Sequence of chain 1.C:
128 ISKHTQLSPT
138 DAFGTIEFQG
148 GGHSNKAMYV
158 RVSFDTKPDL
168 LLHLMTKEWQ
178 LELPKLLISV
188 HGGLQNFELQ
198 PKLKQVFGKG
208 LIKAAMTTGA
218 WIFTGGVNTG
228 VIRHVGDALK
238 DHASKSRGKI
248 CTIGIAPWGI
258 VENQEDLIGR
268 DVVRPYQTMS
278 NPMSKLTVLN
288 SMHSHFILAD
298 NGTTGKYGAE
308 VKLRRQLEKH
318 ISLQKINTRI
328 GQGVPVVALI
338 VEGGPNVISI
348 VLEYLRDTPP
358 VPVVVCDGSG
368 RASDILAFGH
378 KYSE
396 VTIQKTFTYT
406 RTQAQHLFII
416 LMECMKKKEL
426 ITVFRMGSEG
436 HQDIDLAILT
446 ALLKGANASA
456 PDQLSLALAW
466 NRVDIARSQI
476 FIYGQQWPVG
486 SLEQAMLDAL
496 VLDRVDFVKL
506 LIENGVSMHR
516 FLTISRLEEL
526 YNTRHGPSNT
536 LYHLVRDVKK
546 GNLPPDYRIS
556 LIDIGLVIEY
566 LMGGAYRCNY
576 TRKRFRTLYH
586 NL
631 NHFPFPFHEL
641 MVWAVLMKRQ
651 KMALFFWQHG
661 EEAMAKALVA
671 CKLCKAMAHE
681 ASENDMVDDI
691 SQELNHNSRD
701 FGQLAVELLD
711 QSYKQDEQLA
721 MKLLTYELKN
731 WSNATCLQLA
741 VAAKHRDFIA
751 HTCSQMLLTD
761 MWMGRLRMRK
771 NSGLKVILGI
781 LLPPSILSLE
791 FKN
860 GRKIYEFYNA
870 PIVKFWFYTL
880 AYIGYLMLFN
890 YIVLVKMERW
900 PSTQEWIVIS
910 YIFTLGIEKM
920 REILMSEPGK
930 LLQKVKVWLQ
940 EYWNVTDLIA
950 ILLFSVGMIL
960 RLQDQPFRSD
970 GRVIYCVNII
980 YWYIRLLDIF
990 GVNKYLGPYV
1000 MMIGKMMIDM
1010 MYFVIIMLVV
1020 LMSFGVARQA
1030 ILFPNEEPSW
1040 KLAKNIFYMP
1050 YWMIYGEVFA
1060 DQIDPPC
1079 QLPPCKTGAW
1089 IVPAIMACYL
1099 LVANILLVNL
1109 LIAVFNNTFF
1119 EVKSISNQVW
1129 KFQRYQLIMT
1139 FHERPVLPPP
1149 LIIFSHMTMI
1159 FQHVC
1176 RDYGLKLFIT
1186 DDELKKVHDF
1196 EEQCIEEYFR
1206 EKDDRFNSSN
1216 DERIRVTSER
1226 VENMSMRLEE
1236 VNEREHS

Binding-site contacts:
Ligand atom C14 contacts residue SER1038 of chain 1.C at 3.1 Å.
Ligand atom C79 contacts residue ASN889 of chain 1.E at 3.3 Å.
Ligand atom C16 contacts residue SER1038 of chain 1.C at 4.2 Å.
Ligand atom C09 contacts residue TYR890 of chain 1.E at 4.3 Å (hydrophobic).
Ligand atom C19 contacts residue TYR890 of chain 1.E at 3.6 Å (hydrophobic).
Ligand atom C21 contacts residue SER1038 of chain 1.C at 4.5 Å.
Ligand atom C07 contacts residue TRP1039 of chain 1.C at 4.4 Å (hydrophobic).
Ligand atom O25 contacts residue SER1038 of chain 1.C at 4.0 Å.
Ligand atom O25 contacts residue PRO1037 of chain 1.C at 3.8 Å.
Ligand atom C16 contacts residue TRP1039 of chain 1.C at 4.0 Å (hydrophobic).
Ligand atom C12 contacts residue TRP1039 of chain 1.C at 3.7 Å (hydrophobic).
Ligand atom C08 contacts residue TYR890 of chain 1.E at 4.3 Å (hydrophobic).
Ligand atom C78 contacts residue TYR982 of chain 1.E at 4.3 Å (hydrophobic).
Ligand atom C75 contacts residue MET886 of chain 1.E at 3.2 Å (hydrophobic).
Ligand atom C75 contacts residue TYR890 of chain 1.E at 4.3 Å (hydrophobic).
Ligand atom C81 contacts residue TYR982 of chain 1.E at 4.0 Å (hydrophobic).
Ligand atom C23 contacts residue PRO1037 of chain 1.C at 4.3 Å (hydrophobic).
Ligand atom O80 contacts residue ASN889 of chain 1.E at 3.7 Å.
Ligand atom C24 contacts residue SER1038 of chain 1.C at 3.9 Å.
Ligand atom C13 contacts residue SER1038 of chain 1.C at 4.3 Å.
Ligand atom C13 contacts residue TRP1039 of chain 1.C at 4.4 Å (hydrophobic).
Ligand atom C05 contacts residue ALA1042 of chain 1.C at 3.9 Å (hydrophobic).
Ligand atom C15 contacts residue LEU1041 of chain 1.C at 4.3 Å (hydrophobic).
Ligand atom C79 contacts residue TYR982 of chain 1.E at 3.5 Å (hydrophobic).
Ligand atom C17 contacts residue PRO1037 of chain 1.C at 3.9 Å (hydrophobic).
Ligand atom C24 contacts residue PRO1037 of chain 1.C at 3.8 Å (hydrophobic).
Ligand atom C75 contacts residue ASN889 of chain 1.E at 3.7 Å.
Ligand atom C26 contacts residue SER1038 of chain 1.C at 4.0 Å.
Ligand atom C15 contacts residue SER1038 of chain 1.C at 3.7 Å.
Ligand atom C21 contacts residue PRO1037 of chain 1.C at 3.5 Å (hydrophobic).
Ligand atom C10 contacts residue TYR890 of chain 1.E at 4.1 Å (hydrophobic).
Ligand atom C14 contacts residue TRP1039 of chain 1.C at 4.0 Å (hydrophobic).

A small-molecule ligand and the protein it binds are described below.
Small molecule (SMILES): COCC(CCO[C@H]1CC[C@@]2(C)C(=CC[C@H]3[C@@H]4C[C@@H]5O[C@]6(CC[C@@H](C)CO6)[C@@H](C)[C@@H]5[C@@]4(C)CC[C@@H]32)C1)COC

Sequence of chain 1.E:
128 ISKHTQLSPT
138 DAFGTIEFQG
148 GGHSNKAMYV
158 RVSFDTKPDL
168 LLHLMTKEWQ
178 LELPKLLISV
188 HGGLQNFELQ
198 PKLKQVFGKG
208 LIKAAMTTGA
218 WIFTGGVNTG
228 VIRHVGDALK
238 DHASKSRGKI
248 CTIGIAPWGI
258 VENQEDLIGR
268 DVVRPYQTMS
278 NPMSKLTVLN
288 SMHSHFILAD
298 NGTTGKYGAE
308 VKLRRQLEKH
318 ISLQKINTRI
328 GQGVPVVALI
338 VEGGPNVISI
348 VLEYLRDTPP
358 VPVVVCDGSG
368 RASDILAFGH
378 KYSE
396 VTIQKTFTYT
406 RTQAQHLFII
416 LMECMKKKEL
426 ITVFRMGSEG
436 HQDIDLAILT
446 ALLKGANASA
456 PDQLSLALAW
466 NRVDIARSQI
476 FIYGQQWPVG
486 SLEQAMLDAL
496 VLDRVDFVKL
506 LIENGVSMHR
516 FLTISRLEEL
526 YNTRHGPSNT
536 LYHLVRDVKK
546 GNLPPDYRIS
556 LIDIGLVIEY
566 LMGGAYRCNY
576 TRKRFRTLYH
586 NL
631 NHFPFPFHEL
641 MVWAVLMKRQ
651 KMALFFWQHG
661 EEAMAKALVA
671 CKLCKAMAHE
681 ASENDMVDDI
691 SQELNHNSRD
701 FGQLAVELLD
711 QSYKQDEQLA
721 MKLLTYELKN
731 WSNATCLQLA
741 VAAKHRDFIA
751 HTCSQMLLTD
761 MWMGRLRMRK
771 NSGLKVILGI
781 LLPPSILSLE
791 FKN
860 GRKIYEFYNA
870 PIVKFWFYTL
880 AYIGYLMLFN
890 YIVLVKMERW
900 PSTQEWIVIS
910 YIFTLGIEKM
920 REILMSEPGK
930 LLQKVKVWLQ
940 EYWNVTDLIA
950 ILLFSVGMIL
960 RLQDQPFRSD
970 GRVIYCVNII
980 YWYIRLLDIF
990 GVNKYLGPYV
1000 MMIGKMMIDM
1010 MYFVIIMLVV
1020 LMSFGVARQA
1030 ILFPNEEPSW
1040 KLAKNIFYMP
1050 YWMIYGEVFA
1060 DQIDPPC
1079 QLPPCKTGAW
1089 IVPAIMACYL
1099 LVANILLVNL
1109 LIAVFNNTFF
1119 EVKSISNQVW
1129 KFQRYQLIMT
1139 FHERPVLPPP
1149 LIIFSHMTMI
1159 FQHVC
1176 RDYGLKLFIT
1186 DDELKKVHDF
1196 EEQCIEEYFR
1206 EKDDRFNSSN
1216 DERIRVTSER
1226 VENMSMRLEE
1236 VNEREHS